This small molecule binds to this protein.
Small molecule (SMILES): O=C(O)c1cc(=O)[nH]c(=O)[nH]1

Sequence of chain 1.A:
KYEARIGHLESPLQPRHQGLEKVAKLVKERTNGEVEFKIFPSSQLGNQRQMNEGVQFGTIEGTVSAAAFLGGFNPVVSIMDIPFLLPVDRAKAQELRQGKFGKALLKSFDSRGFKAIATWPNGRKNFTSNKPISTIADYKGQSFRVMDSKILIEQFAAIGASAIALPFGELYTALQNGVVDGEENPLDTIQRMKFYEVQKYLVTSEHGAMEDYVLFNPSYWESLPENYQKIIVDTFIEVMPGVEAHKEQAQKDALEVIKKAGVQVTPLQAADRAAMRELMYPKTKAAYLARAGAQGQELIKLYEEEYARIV

Binding-site contacts:
Ligand atom C6 contacts residue ASN212 of chain 1.A at 3.9 Å.
Ligand atom O4 contacts residue LEU36 of chain 1.A at 3.9 Å.
Ligand atom N1 contacts residue MET237 of chain 1.A at 3.4 Å.
Ligand atom C7 contacts residue ASN212 of chain 1.A at 4.1 Å.
Ligand atom O71 contacts residue PHE195 of chain 1.A at 3.2 Å.
Ligand atom N3 contacts residue MET237 of chain 1.A at 4.1 Å.
Ligand atom C2 contacts residue MET237 of chain 1.A at 3.6 Å (hydrophobic).
Ligand atom N1 contacts residue THR216 of chain 1.A at 4.1 Å.
Ligand atom O72 contacts residue ARG172 of chain 1.A at 2.8 Å (salt-bridge).
Ligand atom N3 contacts residue ARG43 of chain 1.A at 3.9 Å.
Ligand atom O2 contacts residue PRO213 of chain 1.A at 4.0 Å.
Ligand atom O2 contacts residue ASN212 of chain 1.A at 3.3 Å (h-bond).
Ligand atom O2 contacts residue GLU37 of chain 1.A at 3.4 Å (salt-bridge).
Ligand atom C5 contacts residue PHE96 of chain 1.A at 4.1 Å (hydrophobic).
Ligand atom C6 contacts residue PHE195 of chain 1.A at 3.7 Å (hydrophobic).
Ligand atom O71 contacts residue ARG172 of chain 1.A at 2.8 Å (salt-bridge).
Ligand atom O2 contacts residue THR216 of chain 1.A at 2.9 Å (h-bond).
Ligand atom O71 contacts residue PHE96 of chain 1.A at 3.5 Å.
Ligand atom C2 contacts residue THR216 of chain 1.A at 3.9 Å.
Ligand atom O71 contacts residue MET174 of chain 1.A at 3.3 Å.
Ligand atom O71 contacts residue LEU36 of chain 1.A at 4.2 Å.
Ligand atom O2 contacts residue MET237 of chain 1.A at 3.7 Å.
Ligand atom O72 contacts residue PHE195 of chain 1.A at 3.5 Å.
Ligand atom N3 contacts residue GLU37 of chain 1.A at 2.8 Å (salt-bridge).
Ligand atom N1 contacts residue ASN212 of chain 1.A at 2.9 Å (h-bond).
Ligand atom O4 contacts residue GLU37 of chain 1.A at 3.7 Å.
Ligand atom C7 contacts residue PHE195 of chain 1.A at 3.2 Å (hydrophobic).
Ligand atom O4 contacts residue ARG43 of chain 1.A at 2.9 Å (salt-bridge).
Ligand atom C4 contacts residue GLU37 of chain 1.A at 3.7 Å.
Ligand atom C2 contacts residue ASN212 of chain 1.A at 3.5 Å.
Ligand atom C7 contacts residue MET174 of chain 1.A at 3.6 Å (hydrophobic).
Ligand atom N1 contacts residue PHE195 of chain 1.A at 3.8 Å.
Ligand atom C6 contacts residue MET237 of chain 1.A at 4.0 Å (hydrophobic).
Ligand atom C5 contacts residue LEU36 of chain 1.A at 3.6 Å (hydrophobic).
Ligand atom C7 contacts residue ARG172 of chain 1.A at 3.5 Å.
Ligand atom O72 contacts residue MET174 of chain 1.A at 3.7 Å.
Ligand atom C4 contacts residue ARG43 of chain 1.A at 3.8 Å.
Ligand atom C2 contacts residue GLU37 of chain 1.A at 3.5 Å.
Ligand atom O72 contacts residue ASN212 of chain 1.A at 3.0 Å (h-bond).
Ligand atom C6 contacts residue MET174 of chain 1.A at 4.0 Å (hydrophobic).